Sequence of chain 2.C:
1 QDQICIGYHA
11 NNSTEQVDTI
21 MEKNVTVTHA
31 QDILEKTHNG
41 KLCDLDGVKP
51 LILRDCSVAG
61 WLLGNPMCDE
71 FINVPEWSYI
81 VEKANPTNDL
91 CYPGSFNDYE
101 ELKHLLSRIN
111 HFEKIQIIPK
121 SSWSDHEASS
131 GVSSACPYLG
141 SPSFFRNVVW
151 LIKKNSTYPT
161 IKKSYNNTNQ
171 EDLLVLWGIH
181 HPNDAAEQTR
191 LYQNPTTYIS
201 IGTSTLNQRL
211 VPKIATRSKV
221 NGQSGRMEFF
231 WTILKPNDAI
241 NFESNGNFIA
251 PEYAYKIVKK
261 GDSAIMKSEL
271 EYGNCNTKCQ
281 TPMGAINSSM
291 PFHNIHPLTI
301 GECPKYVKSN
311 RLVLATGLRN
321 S

The protein below binds the small molecule below.
Small molecule (SMILES): CC(=O)N[C@H]1[C@H]([C@H](O)[C@H](O)CO)O[C@@](OC[C@H]2O[C@@H](O)[C@H](O)[C@@H](O)[C@H]2O)(C(=O)O)C[C@@H]1O

Binding-site contacts:
Ligand atom O9 contacts residue HIS180 of chain 2.C at 2.9 Å (h-bond).
Ligand atom O10 contacts residue LEU191 of chain 2.C at 3.9 Å.
Ligand atom C8 contacts residue GLU187 of chain 2.C at 3.7 Å.
Ligand atom O8 contacts residue TRP150 of chain 2.C at 3.8 Å.
Ligand atom O6 contacts residue GLN223 of chain 2.C at 3.9 Å.
Ligand atom C8 contacts residue GLN223 of chain 2.C at 4.0 Å.
Ligand atom O8 contacts residue GLN223 of chain 2.C at 3.0 Å (h-bond).
Ligand atom N5 contacts residue TRP150 of chain 2.C at 3.6 Å.
Ligand atom C5 contacts residue VAL132 of chain 2.C at 3.8 Å (hydrophobic).
Ligand atom N5 contacts residue VAL132 of chain 2.C at 3.0 Å (h-bond).
Ligand atom O9 contacts residue TYR92 of chain 2.C at 2.8 Å (h-bond).
Ligand atom C1 contacts residue SER134 of chain 2.C at 3.9 Å.
Ligand atom C9 contacts residue HIS180 of chain 2.C at 3.3 Å.
Ligand atom C2 contacts residue GLN223 of chain 2.C at 3.7 Å.
Ligand atom O1B contacts residue SER133 of chain 2.C at 3.4 Å.
Ligand atom O7 contacts residue GLU187 of chain 2.C at 4.0 Å.
Ligand atom C11 contacts residue SER130 of chain 2.C at 3.3 Å.
Ligand atom C1 contacts residue SER133 of chain 2.C at 3.4 Å.
Ligand atom O9 contacts residue GLU187 of chain 2.C at 2.9 Å (salt-bridge).
Ligand atom C1 contacts residue GLN223 of chain 2.C at 3.4 Å.
Ligand atom C4 contacts residue VAL132 of chain 2.C at 3.5 Å (hydrophobic).
Ligand atom C7 contacts residue TRP150 of chain 2.C at 3.8 Å (hydrophobic).
Ligand atom C11 contacts residue TRP150 of chain 2.C at 3.5 Å (hydrophobic).
Ligand atom O1B contacts residue GLN223 of chain 2.C at 3.8 Å.
Ligand atom O8 contacts residue TYR92 of chain 2.C at 2.6 Å (h-bond).
Ligand atom O1A contacts residue SER134 of chain 2.C at 4.0 Å.
Ligand atom O1A contacts residue GLN223 of chain 2.C at 3.0 Å (h-bond).
Ligand atom C9 contacts residue GLU187 of chain 2.C at 3.4 Å.
Ligand atom C11 contacts residue ILE152 of chain 2.C at 4.0 Å (hydrophobic).
Ligand atom O6 contacts residue GLN223 of chain 2.C at 3.9 Å.
Ligand atom O1B contacts residue SER134 of chain 2.C at 2.9 Å (h-bond).
Ligand atom C8 contacts residue TYR92 of chain 2.C at 3.5 Å (hydrophobic).
Ligand atom O1A contacts residue SER133 of chain 2.C at 2.6 Å (h-bond).
Ligand atom O7 contacts residue ARG190 of chain 2.C at 3.7 Å.
Ligand atom C9 contacts residue TRP150 of chain 2.C at 3.8 Å (hydrophobic).
Ligand atom O4 contacts residue VAL132 of chain 2.C at 3.7 Å.
Ligand atom C9 contacts residue TYR92 of chain 2.C at 3.2 Å (hydrophobic).
Ligand atom C11 contacts residue GLY131 of chain 2.C at 3.7 Å.
Ligand atom C10 contacts residue TRP150 of chain 2.C at 3.7 Å (hydrophobic).
Ligand atom O9 contacts residue GLY225 of chain 2.C at 3.9 Å.